A small-molecule ligand and the protein it binds are described below.
Small molecule (SMILES): O=C1NCC2(CCNCC2)c2[nH]c(-c3ccnc(-c4ccc5c(c4)OCO5)n3)cc21

Binding-site contacts:
Ligand atom C16 contacts residue LEU147 of chain 1.B at 3.7 Å (hydrophobic).
Ligand atom N3 contacts residue ASP161 of chain 1.B at 3.1 Å (salt-bridge).
Ligand atom O10 contacts residue LYS47 of chain 1.B at 3.4 Å (salt-bridge).
Ligand atom C22 contacts residue LEU95 of chain 1.B at 3.2 Å (hydrophobic).
Ligand atom C18 contacts residue LEU95 of chain 1.B at 3.7 Å (hydrophobic).
Ligand atom C20 contacts residue LEU95 of chain 1.B at 3.9 Å (hydrophobic).
Ligand atom C7 contacts residue GLY25 of chain 1.B at 3.9 Å.
Ligand atom C24 contacts residue ASP96 of chain 1.B at 3.7 Å.
Ligand atom C24 contacts residue LEU95 of chain 1.B at 3.7 Å (hydrophobic).
Ligand atom C4 contacts residue THR160 of chain 1.B at 3.8 Å.
Ligand atom C25 contacts residue LEU147 of chain 1.B at 3.6 Å (hydrophobic).
Ligand atom C4 contacts residue ASP161 of chain 1.B at 3.6 Å.
Ligand atom C12 contacts residue THR160 of chain 1.B at 3.5 Å.
Ligand atom C18 contacts residue ALA45 of chain 1.B at 3.4 Å (hydrophobic).
Ligand atom C27 contacts residue LEU95 of chain 1.B at 3.6 Å (hydrophobic).
Ligand atom C26 contacts residue LEU95 of chain 1.B at 3.2 Å (hydrophobic).
Ligand atom C23 contacts residue LEU95 of chain 1.B at 3.6 Å (hydrophobic).
Ligand atom O28 contacts residue ASP96 of chain 1.B at 3.9 Å.
Ligand atom C9 contacts residue GLU144 of chain 1.B at 3.7 Å.
Ligand atom C12 contacts residue VAL32 of chain 1.B at 3.7 Å (hydrophobic).
Ligand atom N19 contacts residue ALA45 of chain 1.B at 3.7 Å.
Ligand atom C20 contacts residue LEU147 of chain 1.B at 3.8 Å (hydrophobic).
Ligand atom O10 contacts residue ASP161 of chain 1.B at 3.2 Å.
Ligand atom N19 contacts residue LEU95 of chain 1.B at 3.0 Å (h-bond).
Ligand atom C13 contacts residue VAL32 of chain 1.B at 3.8 Å (hydrophobic).
Ligand atom C13 contacts residue THR160 of chain 1.B at 3.2 Å.
Ligand atom C23 contacts residue CYS94 of chain 1.B at 3.8 Å (hydrophobic).
Ligand atom N21 contacts residue LEU147 of chain 1.B at 3.4 Å.
Ligand atom C25 contacts residue LEU95 of chain 1.B at 3.0 Å (hydrophobic).
Ligand atom C11 contacts residue VAL32 of chain 1.B at 3.8 Å (hydrophobic).
Ligand atom C6 contacts residue GLU144 of chain 1.B at 3.9 Å.
Ligand atom C2 contacts residue ASP161 of chain 1.B at 3.8 Å.
Ligand atom C27 contacts residue ASP96 of chain 1.B at 3.7 Å.
Ligand atom C6 contacts residue ASN145 of chain 1.B at 3.4 Å.
Ligand atom N19 contacts residue GLU93 of chain 1.B at 3.9 Å.
Ligand atom C8 contacts residue LEU26 of chain 1.B at 3.5 Å (hydrophobic).
Ligand atom C24 contacts residue LEU24 of chain 1.B at 3.8 Å (hydrophobic).
Ligand atom C18 contacts residue GLU93 of chain 1.B at 3.3 Å.
Ligand atom C9 contacts residue ASN145 of chain 1.B at 3.2 Å.
Ligand atom O10 contacts residue THR160 of chain 1.B at 3.5 Å (h-bond).

Sequence of chain 1.B:
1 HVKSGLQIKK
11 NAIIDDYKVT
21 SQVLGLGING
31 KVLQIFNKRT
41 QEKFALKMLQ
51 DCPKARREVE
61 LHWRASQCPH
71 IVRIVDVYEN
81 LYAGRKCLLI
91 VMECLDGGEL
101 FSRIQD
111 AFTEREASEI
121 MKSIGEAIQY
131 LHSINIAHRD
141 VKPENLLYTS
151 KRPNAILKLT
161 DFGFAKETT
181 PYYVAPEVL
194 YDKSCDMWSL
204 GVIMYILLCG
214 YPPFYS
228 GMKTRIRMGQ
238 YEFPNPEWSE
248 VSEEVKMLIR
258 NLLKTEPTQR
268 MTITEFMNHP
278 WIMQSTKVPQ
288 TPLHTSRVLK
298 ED